This small molecule binds to this protein.
Small molecule (SMILES): NC[C@H]1O[C@H](O[C@H]2[C@H](O[C@@H]3O[C@H](CO)[C@@H](O)[C@H]3O)[C@@H](O)[C@H](N)C[C@@H]2N)[C@H](N)[C@@H](O)[C@@H]1O

Sequence of chain 1.D:
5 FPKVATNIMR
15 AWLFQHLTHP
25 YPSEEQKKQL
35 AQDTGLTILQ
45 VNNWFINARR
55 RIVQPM

Binding-site contacts:
Ligand atom N1 contacts residue GLN19 of chain 1.D at 3.7 Å.
Ligand atom O4 contacts residue GLN19 of chain 1.D at 4.1 Å.
Ligand atom O3 contacts residue HIS20 of chain 1.D at 3.8 Å.
Ligand atom O1 contacts residue GLN30 of chain 1.D at 4.4 Å.
Ligand atom C3 contacts residue HIS20 of chain 1.D at 3.7 Å.
Ligand atom C2 contacts residue GLN30 of chain 1.D at 3.8 Å.
Ligand atom C16 contacts residue HIS20 of chain 1.D at 2.9 Å.
Ligand atom O3 contacts residue GLN30 of chain 1.D at 3.6 Å.
Ligand atom N1 contacts residue HIS20 of chain 1.D at 4.1 Å.
Ligand atom O9 contacts residue GLN30 of chain 1.D at 4.4 Å.
Ligand atom O4 contacts residue HIS20 of chain 1.D at 2.9 Å (h-bond).
Ligand atom C1 contacts residue GLN30 of chain 1.D at 3.1 Å.
Ligand atom O9 contacts residue HIS20 of chain 1.D at 2.4 Å (h-bond).
Ligand atom C4 contacts residue HIS20 of chain 1.D at 4.3 Å.
Ligand atom N1 contacts residue THR22 of chain 1.D at 4.1 Å.
Ligand atom C16 contacts residue GLN30 of chain 1.D at 3.2 Å.
Ligand atom C17 contacts residue GLN30 of chain 1.D at 3.4 Å.
Ligand atom C3 contacts residue GLN30 of chain 1.D at 3.8 Å.
Ligand atom C5 contacts residue HIS20 of chain 1.D at 3.4 Å.
Ligand atom O2 contacts residue GLN30 of chain 1.D at 4.1 Å.
Ligand atom C17 contacts residue HIS20 of chain 1.D at 4.0 Å.
Ligand atom C6 contacts residue HIS20 of chain 1.D at 4.4 Å.
Ligand atom C16 contacts residue TRP16 of chain 1.D at 4.4 Å (hydrophobic).